Sequence of chain 1.D:
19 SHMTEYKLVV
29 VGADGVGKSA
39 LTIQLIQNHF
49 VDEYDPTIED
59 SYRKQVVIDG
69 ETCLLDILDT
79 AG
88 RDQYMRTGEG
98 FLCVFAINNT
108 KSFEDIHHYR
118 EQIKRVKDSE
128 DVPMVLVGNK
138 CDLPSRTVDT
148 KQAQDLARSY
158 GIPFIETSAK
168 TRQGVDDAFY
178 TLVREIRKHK

This small molecule binds to this protein.
Small molecule (SMILES): Nc1nc2c(ncn2[C@@H]2O[C@H](CO[P](=O)(O)O[P](=O)(O)NP(=O)(O)O)[C@@H](O)[C@H]2O)c(=O)[nH]1

Binding-site contacts:
Ligand atom O2B contacts residue GLY35 of chain 1.D at 3.0 Å (h-bond).
Ligand atom O3' contacts residue ASP50 of chain 1.D at 2.9 Å (salt-bridge).
Ligand atom O1B contacts residue MG1 of chain 1.M at 1.8 Å.
Ligand atom O2B contacts residue LYS36 of chain 1.D at 2.9 Å (salt-bridge).
Ligand atom O6 contacts residue ASN136 of chain 1.D at 3.3 Å (h-bond).
Ligand atom O1B contacts residue SER37 of chain 1.D at 2.9 Å (h-bond).
Ligand atom O1G contacts residue MG1 of chain 1.M at 1.9 Å.
Ligand atom O6 contacts residue SER165 of chain 1.D at 3.4 Å.
Ligand atom O2' contacts residue ASP50 of chain 1.D at 3.2 Å (salt-bridge).
Ligand atom O1A contacts residue GLY35 of chain 1.D at 3.3 Å.
Ligand atom N1 contacts residue ASP139 of chain 1.D at 2.8 Å (salt-bridge).
Ligand atom O2B contacts residue VAL34 of chain 1.D at 3.3 Å (h-bond).
Ligand atom O3G contacts residue GLY80 of chain 1.D at 2.9 Å (h-bond).
Ligand atom N7 contacts residue ASN136 of chain 1.D at 3.2 Å (h-bond).
Ligand atom C6 contacts residue LYS137 of chain 1.D at 3.5 Å.
Ligand atom O2G contacts residue PRO54 of chain 1.D at 3.5 Å.
Ligand atom O2A contacts residue TYR52 of chain 1.D at 3.4 Å.
Ligand atom O6 contacts residue ALA166 of chain 1.D at 2.8 Å (h-bond).
Ligand atom C8 contacts residue ALA38 of chain 1.D at 3.5 Å (hydrophobic).
Ligand atom O3A contacts residue GLY35 of chain 1.D at 3.2 Å (h-bond).
Ligand atom PB contacts residue LYS36 of chain 1.D at 3.6 Å.
Ligand atom O3G contacts residue LYS36 of chain 1.D at 2.5 Å (salt-bridge).
Ligand atom N2 contacts residue ASP139 of chain 1.D at 2.9 Å (salt-bridge).
Ligand atom O4' contacts residue LYS137 of chain 1.D at 3.2 Å (salt-bridge).
Ligand atom O2' contacts residue VAL49 of chain 1.D at 2.5 Å (h-bond).
Ligand atom N3B contacts residue GLY33 of chain 1.D at 3.0 Å (h-bond).
Ligand atom C2' contacts residue VAL49 of chain 1.D at 3.4 Å (hydrophobic).
Ligand atom N3B contacts residue MG1 of chain 1.M at 3.4 Å.
Ligand atom O2' contacts residue PHE48 of chain 1.D at 3.2 Å.
Ligand atom O3G contacts residue ASP32 of chain 1.D at 3.5 Å.
Ligand atom N3B contacts residue TYR52 of chain 1.D at 3.4 Å.
Ligand atom O2G contacts residue TYR52 of chain 1.D at 2.6 Å (h-bond).
Ligand atom O1G contacts residue THR55 of chain 1.D at 2.8 Å (h-bond).
Ligand atom PB contacts residue MG1 of chain 1.M at 3.1 Å.
Ligand atom O6 contacts residue ASP139 of chain 1.D at 3.5 Å (salt-bridge).
Ligand atom O6 contacts residue LYS137 of chain 1.D at 3.4 Å.
Ligand atom PG contacts residue MG1 of chain 1.M at 3.2 Å.
Ligand atom O1A contacts residue ALA38 of chain 1.D at 2.7 Å (h-bond).
Ligand atom O2B contacts residue GLY33 of chain 1.D at 3.5 Å (h-bond).
Ligand atom O1A contacts residue SER37 of chain 1.D at 3.4 Å (h-bond).